A protein and the small-molecule ligand that binds it are described below.
Small molecule (SMILES): [H]/N=C1\N[C@](CCC2CCCCC2)(C[C@H]2CCC[C@@H](NC(=O)Nc3ccccc3)C2)C(=O)N1C

Binding-site contacts:
Ligand atom N27 contacts residue PHE129 of chain 1.B at 3.0 Å (h-bond).
Ligand atom C14 contacts residue LEU51 of chain 1.B at 3.9 Å (hydrophobic).
Ligand atom C10 contacts residue SER56 of chain 1.B at 3.7 Å.
Ligand atom N27 contacts residue LYS128 of chain 1.B at 3.2 Å (salt-bridge).
Ligand atom N21 contacts residue ASP249 of chain 1.B at 2.8 Å (salt-bridge).
Ligand atom C13 contacts residue TRP136 of chain 1.B at 3.9 Å (hydrophobic).
Ligand atom N22 contacts residue LYS128 of chain 1.B at 4.0 Å.
Ligand atom C16 contacts residue GLY55 of chain 1.B at 3.4 Å.
Ligand atom C23 contacts residue LYS128 of chain 1.B at 3.6 Å.
Ligand atom C4 contacts residue ASP53 of chain 1.B at 3.5 Å.
Ligand atom C9 contacts residue SER56 of chain 1.B at 4.0 Å.
Ligand atom C30 contacts residue LYS128 of chain 1.B at 3.9 Å.
Ligand atom C25 contacts residue ASP249 of chain 1.B at 3.5 Å.
Ligand atom C33 contacts residue LYS128 of chain 1.B at 3.7 Å.
Ligand atom C19 contacts residue ARG149 of chain 1.B at 3.8 Å.
Ligand atom C29 contacts residue LYS128 of chain 1.B at 3.6 Å.
Ligand atom C9 contacts residue GLY55 of chain 1.B at 3.9 Å.
Ligand atom N21 contacts residue GLY55 of chain 1.B at 3.8 Å.
Ligand atom C18 contacts residue ARG149 of chain 1.B at 3.7 Å.
Ligand atom N3 contacts residue ASP53 of chain 1.B at 2.7 Å (salt-bridge).
Ligand atom N27 contacts residue ILE131 of chain 1.B at 3.4 Å.
Ligand atom N22 contacts residue PHE129 of chain 1.B at 2.9 Å (h-bond).
Ligand atom C29 contacts residue ILE131 of chain 1.B at 3.9 Å (hydrophobic).
Ligand atom C17 contacts residue ILE147 of chain 1.B at 3.9 Å (hydrophobic).
Ligand atom C4 contacts residue ASP249 of chain 1.B at 3.8 Å.
Ligand atom C17 contacts residue TYR219 of chain 1.B at 3.9 Å (hydrophobic).
Ligand atom C2 contacts residue ASP53 of chain 1.B at 3.9 Å.
Ligand atom N21 contacts residue GLY251 of chain 1.B at 3.6 Å.
Ligand atom C14 contacts residue GLY251 of chain 1.B at 3.7 Å.
Ligand atom C19 contacts residue VAL90 of chain 1.B at 3.6 Å (hydrophobic).
Ligand atom C15 contacts residue ASP53 of chain 1.B at 3.7 Å.
Ligand atom C25 contacts residue THR252 of chain 1.B at 3.3 Å.
Ligand atom C23 contacts residue PHE129 of chain 1.B at 3.5 Å (hydrophobic).
Ligand atom N21 contacts residue ASP53 of chain 1.B at 2.8 Å (salt-bridge).
Ligand atom C31 contacts residue LYS128 of chain 1.B at 3.9 Å.
Ligand atom O6 contacts residue TYR92 of chain 1.B at 3.2 Å.
Ligand atom C28 contacts residue LYS128 of chain 1.B at 3.2 Å.
Ligand atom C29 contacts residue PHE130 of chain 1.B at 3.3 Å (hydrophobic).
Ligand atom C20 contacts residue VAL90 of chain 1.B at 3.9 Å (hydrophobic).
Ligand atom C28 contacts residue ILE131 of chain 1.B at 3.9 Å (hydrophobic).

Sequence of chain 1.B:
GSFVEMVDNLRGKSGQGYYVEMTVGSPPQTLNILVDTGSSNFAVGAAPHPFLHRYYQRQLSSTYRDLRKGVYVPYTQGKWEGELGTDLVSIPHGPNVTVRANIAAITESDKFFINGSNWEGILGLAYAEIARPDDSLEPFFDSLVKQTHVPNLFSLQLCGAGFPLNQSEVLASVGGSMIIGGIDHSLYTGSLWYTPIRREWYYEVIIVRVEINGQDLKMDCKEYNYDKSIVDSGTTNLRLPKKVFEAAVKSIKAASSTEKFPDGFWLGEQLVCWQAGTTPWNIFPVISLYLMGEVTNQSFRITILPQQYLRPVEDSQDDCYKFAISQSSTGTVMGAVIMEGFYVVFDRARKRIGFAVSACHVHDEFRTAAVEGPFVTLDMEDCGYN